Binding-site contacts:
Ligand atom CA2 contacts residue TYR462 of chain 1.C at 3.4 Å (hydrophobic).
Ligand atom CA4 contacts residue TYR462 of chain 1.C at 4.1 Å (hydrophobic).
Ligand atom CA1 contacts residue LEU173 of chain 1.C at 4.0 Å (hydrophobic).
Ligand atom OA4 contacts residue LEU174 of chain 1.C at 3.4 Å.
Ligand atom CA2 contacts residue PHE470 of chain 1.C at 4.0 Å (hydrophobic).
Ligand atom CA1 contacts residue ARG464 of chain 1.C at 3.1 Å.
Ligand atom OA1 contacts residue ARG464 of chain 1.C at 4.0 Å.
Ligand atom CA3 contacts residue TYR462 of chain 1.C at 2.9 Å (hydrophobic).
Ligand atom OA4 contacts residue NAD1 of chain 1.K at 3.2 Å (h-bond).
Ligand atom CA2 contacts residue LEU173 of chain 1.C at 3.9 Å (hydrophobic).
Ligand atom CA5 contacts residue NAD1 of chain 1.K at 4.2 Å.
Ligand atom OA3 contacts residue LEU173 of chain 1.C at 4.0 Å.
Ligand atom OA4 contacts residue GLU268 of chain 1.C at 2.8 Å (salt-bridge).
Ligand atom CA4 contacts residue LEU174 of chain 1.C at 3.8 Å (hydrophobic).
Ligand atom OA2 contacts residue ARG464 of chain 1.C at 3.0 Å (salt-bridge).
Ligand atom CA5 contacts residue CYS302 of chain 1.C at 3.7 Å (hydrophobic).
Ligand atom OA2 contacts residue ARG120 of chain 1.C at 2.4 Å (salt-bridge).
Ligand atom CA3 contacts residue ARG464 of chain 1.C at 3.7 Å.
Ligand atom OA3 contacts residue ARG120 of chain 1.C at 2.1 Å (salt-bridge).
Ligand atom CA5 contacts residue PHE470 of chain 1.C at 3.6 Å (hydrophobic).
Ligand atom CA6 contacts residue PHE470 of chain 1.C at 3.8 Å (hydrophobic).
Ligand atom OA2 contacts residue TRP177 of chain 1.C at 3.4 Å.
Ligand atom CA1 contacts residue ARG120 of chain 1.C at 3.4 Å.
Ligand atom CA1 contacts residue PHE470 of chain 1.C at 4.0 Å (hydrophobic).
Ligand atom CA4 contacts residue PHE470 of chain 1.C at 3.3 Å (hydrophobic).
Ligand atom CA5 contacts residue LEU303 of chain 1.C at 3.9 Å (hydrophobic).
Ligand atom OA1 contacts residue LEU174 of chain 1.C at 3.6 Å.
Ligand atom OA1 contacts residue TRP177 of chain 1.C at 3.8 Å.
Ligand atom CA6 contacts residue GLU268 of chain 1.C at 3.7 Å.
Ligand atom CA5 contacts residue LEU174 of chain 1.C at 4.0 Å (hydrophobic).
Ligand atom OA1 contacts residue PHE470 of chain 1.C at 3.7 Å.
Ligand atom OA3 contacts residue ARG464 of chain 1.C at 2.7 Å (salt-bridge).
Ligand atom CA6 contacts residue CYS302 of chain 1.C at 3.6 Å (hydrophobic).
Ligand atom CA6 contacts residue LEU174 of chain 1.C at 3.7 Å (hydrophobic).
Ligand atom CA2 contacts residue ARG464 of chain 1.C at 2.9 Å.
Ligand atom OA3 contacts residue TYR462 of chain 1.C at 2.9 Å (h-bond).
Ligand atom CA3 contacts residue PHE470 of chain 1.C at 3.8 Å (hydrophobic).
Ligand atom CA6 contacts residue NAD1 of chain 1.K at 2.9 Å.
Ligand atom OA4 contacts residue PHE470 of chain 1.C at 3.6 Å.
Ligand atom CA2 contacts residue ARG120 of chain 1.C at 3.2 Å.

Sequence of chain 1.C:
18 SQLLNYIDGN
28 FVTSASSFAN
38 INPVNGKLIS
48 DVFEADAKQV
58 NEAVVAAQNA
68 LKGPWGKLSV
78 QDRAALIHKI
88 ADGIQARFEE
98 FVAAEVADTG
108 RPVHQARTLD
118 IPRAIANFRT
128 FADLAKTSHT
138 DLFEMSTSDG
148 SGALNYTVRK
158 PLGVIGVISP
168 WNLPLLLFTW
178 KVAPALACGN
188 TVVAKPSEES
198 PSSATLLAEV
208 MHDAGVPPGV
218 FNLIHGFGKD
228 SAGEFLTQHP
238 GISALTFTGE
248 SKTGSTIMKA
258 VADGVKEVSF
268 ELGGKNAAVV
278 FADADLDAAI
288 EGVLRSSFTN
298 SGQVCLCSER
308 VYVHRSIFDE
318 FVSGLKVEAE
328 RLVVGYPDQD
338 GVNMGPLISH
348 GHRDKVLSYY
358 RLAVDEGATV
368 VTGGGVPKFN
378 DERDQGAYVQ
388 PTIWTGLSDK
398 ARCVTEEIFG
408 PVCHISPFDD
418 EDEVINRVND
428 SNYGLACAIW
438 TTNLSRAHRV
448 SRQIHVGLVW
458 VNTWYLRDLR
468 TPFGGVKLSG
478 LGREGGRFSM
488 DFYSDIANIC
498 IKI

A small-molecule ligand and the protein it binds are described below.
Small molecule (SMILES): O=C/C=C/C=C(/O)C(=O)O